Sequence of chain 1.A:
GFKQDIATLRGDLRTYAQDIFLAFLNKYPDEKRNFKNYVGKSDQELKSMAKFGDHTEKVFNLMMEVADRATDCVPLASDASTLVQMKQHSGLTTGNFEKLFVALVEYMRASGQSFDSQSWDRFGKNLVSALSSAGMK

The small molecule below binds the protein below.
Small molecule (SMILES): C=C(C)[C@@H]1CC[C@@]2(C)O[C@H]2C1

Binding-site contacts:
Ligand atom C9 contacts residue HIS55 of chain 1.A at 0.9 Å.
Ligand atom C7 contacts residue VAL59 of chain 1.A at 3.3 Å (hydrophobic).
Ligand atom C3 contacts residue HIS55 of chain 1.A at 1.1 Å.
Ligand atom C8 contacts residue HEM1 of chain 1.C at 2.7 Å.
Ligand atom C3 contacts residue TYR38 of chain 1.A at 3.3 Å (hydrophobic).
Ligand atom C5 contacts residue PHE21 of chain 1.A at 3.5 Å (hydrophobic).
Ligand atom C7 contacts residue PHE35 of chain 1.A at 3.6 Å (hydrophobic).
Ligand atom C1 contacts residue HIS55 of chain 1.A at 1.8 Å.
Ligand atom C5 contacts residue HIS55 of chain 1.A at 1.6 Å.
Ligand atom C4 contacts residue HIS55 of chain 1.A at 1.5 Å.
Ligand atom C contacts residue HIS55 of chain 1.A at 3.1 Å.
Ligand atom C4 contacts residue THR56 of chain 1.A at 2.4 Å.
Ligand atom C4 contacts residue VAL59 of chain 1.A at 3.3 Å (hydrophobic).
Ligand atom C6 contacts residue HIS55 of chain 1.A at 0.5 Å.
Ligand atom C7 contacts residue HIS55 of chain 1.A at 1.9 Å.
Ligand atom C2 contacts residue PHE21 of chain 1.A at 3.0 Å (hydrophobic).
Ligand atom C contacts residue PHE21 of chain 1.A at 3.7 Å (hydrophobic).
Ligand atom O contacts residue HIS55 of chain 1.A at 0.6 Å.
Ligand atom C contacts residue PHE52 of chain 1.A at 3.0 Å (hydrophobic).
Ligand atom C7 contacts residue HEM1 of chain 1.C at 3.0 Å.
Ligand atom C8 contacts residue PHE35 of chain 1.A at 3.5 Å (hydrophobic).
Ligand atom C9 contacts residue HEM1 of chain 1.C at 2.3 Å.
Ligand atom C8 contacts residue HIS55 of chain 1.A at 1.0 Å.
Ligand atom O contacts residue HEM1 of chain 1.C at 3.2 Å.
Ligand atom C contacts residue TYR38 of chain 1.A at 2.8 Å (hydrophobic).
Ligand atom C1 contacts residue TYR38 of chain 1.A at 2.8 Å (hydrophobic).
Ligand atom C1 contacts residue PHE21 of chain 1.A at 3.6 Å (hydrophobic).
Ligand atom C6 contacts residue PHE35 of chain 1.A at 3.7 Å (hydrophobic).
Ligand atom C5 contacts residue VAL59 of chain 1.A at 2.8 Å (hydrophobic).
Ligand atom C6 contacts residue VAL59 of chain 1.A at 3.0 Å (hydrophobic).
Ligand atom C2 contacts residue PHE35 of chain 1.A at 3.0 Å (hydrophobic).
Ligand atom C contacts residue THR56 of chain 1.A at 2.5 Å.
Ligand atom C2 contacts residue TYR38 of chain 1.A at 3.2 Å (hydrophobic).
Ligand atom C9 contacts residue TYR38 of chain 1.A at 3.5 Å (hydrophobic).
Ligand atom O contacts residue VAL59 of chain 1.A at 2.8 Å.
Ligand atom C5 contacts residue THR56 of chain 1.A at 3.7 Å.
Ligand atom C1 contacts residue THR56 of chain 1.A at 3.3 Å.
Ligand atom C2 contacts residue HIS55 of chain 1.A at 2.1 Å.
Ligand atom C7 contacts residue PHE21 of chain 1.A at 3.5 Å (hydrophobic).
Ligand atom C3 contacts residue THR56 of chain 1.A at 3.0 Å.